Binding-site contacts:
Ligand atom O4' contacts residue VAL199 of chain 1.F at 3.5 Å.
Ligand atom O41 contacts residue THR135 of chain 1.F at 2.9 Å (h-bond).
Ligand atom N3 contacts residue VAL199 of chain 1.F at 3.2 Å.
Ligand atom O2A contacts residue ARG305 of chain 1.F at 2.8 Å (salt-bridge).
Ligand atom C3' contacts residue ARG227 of chain 1.F at 3.4 Å.
Ligand atom C8 contacts residue ASN222 of chain 1.F at 3.4 Å.
Ligand atom O2' contacts residue GLU308 of chain 1.F at 2.6 Å (salt-bridge).
Ligand atom O6 contacts residue LYS202 of chain 1.F at 2.8 Å (salt-bridge).
Ligand atom O3' contacts residue ALA225 of chain 1.F at 3.1 Å.
Ligand atom O3B contacts residue ARG305 of chain 1.F at 3.1 Å (salt-bridge).
Ligand atom O5' contacts residue ARG305 of chain 1.F at 3.5 Å (salt-bridge).
Ligand atom C11 contacts residue ASN188 of chain 1.F at 3.4 Å.
Ligand atom O41 contacts residue NAP1 of chain 1.V at 3.3 Å (h-bond).
Ligand atom O2B contacts residue ARG227 of chain 1.F at 2.9 Å (salt-bridge).
Ligand atom C61 contacts residue THR135 of chain 1.F at 3.3 Å.
Ligand atom O3' contacts residue GLU308 of chain 1.F at 2.4 Å (salt-bridge).
Ligand atom O51 contacts residue ASN188 of chain 1.F at 3.0 Å (h-bond).
Ligand atom O21 contacts residue ARG194 of chain 1.F at 2.7 Å (salt-bridge).
Ligand atom O31 contacts residue SER92 of chain 1.F at 2.7 Å (h-bond).
Ligand atom C61 contacts residue ASP136 of chain 1.F at 3.5 Å.
Ligand atom C11 contacts residue ARG194 of chain 1.F at 3.4 Å.
Ligand atom O6A contacts residue ASN188 of chain 1.F at 3.5 Å (h-bond).
Ligand atom O3' contacts residue ARG227 of chain 1.F at 2.8 Å (salt-bridge).
Ligand atom O4' contacts residue VAL261 of chain 1.F at 3.5 Å.
Ligand atom C4 contacts residue VAL199 of chain 1.F at 3.5 Å (hydrophobic).
Ligand atom N2 contacts residue VAL199 of chain 1.F at 3.4 Å (h-bond).
Ligand atom O1A contacts residue PHE198 of chain 1.F at 3.2 Å.
Ligand atom N2 contacts residue PHE198 of chain 1.F at 3.5 Å.
Ligand atom O2' contacts residue ARG305 of chain 1.F at 3.5 Å (salt-bridge).
Ligand atom O1A contacts residue VAL199 of chain 1.F at 2.8 Å (h-bond).
Ligand atom O3B contacts residue VAL94 of chain 1.F at 3.4 Å.
Ligand atom C21 contacts residue PHE198 of chain 1.F at 3.5 Å (hydrophobic).
Ligand atom O41 contacts residue TYR159 of chain 1.F at 2.5 Å (h-bond).
Ligand atom C3' contacts residue GLU308 of chain 1.F at 3.2 Å.
Ligand atom C21 contacts residue ARG194 of chain 1.F at 3.5 Å.
Ligand atom O2B contacts residue ASN188 of chain 1.F at 2.8 Å (h-bond).
Ligand atom N2 contacts residue ASN197 of chain 1.F at 3.0 Å (h-bond).
Ligand atom C31 contacts residue SER92 of chain 1.F at 3.4 Å.
Ligand atom N7 contacts residue GLY221 of chain 1.F at 2.9 Å (h-bond).
Ligand atom C2' contacts residue GLU308 of chain 1.F at 3.4 Å.

The protein below binds the small molecule below.
Small molecule (SMILES): Nc1nc2c(ncn2[C@@H]2O[C@H](CO[P](=O)(O)O[P](=O)(O)O[C@H]3O[C@H](CO)[C@@H](O)[C@H](O)[C@@H]3O)[C@@H](O)[C@H]2O)c(=O)[nH]1

Sequence of chain 1.F:
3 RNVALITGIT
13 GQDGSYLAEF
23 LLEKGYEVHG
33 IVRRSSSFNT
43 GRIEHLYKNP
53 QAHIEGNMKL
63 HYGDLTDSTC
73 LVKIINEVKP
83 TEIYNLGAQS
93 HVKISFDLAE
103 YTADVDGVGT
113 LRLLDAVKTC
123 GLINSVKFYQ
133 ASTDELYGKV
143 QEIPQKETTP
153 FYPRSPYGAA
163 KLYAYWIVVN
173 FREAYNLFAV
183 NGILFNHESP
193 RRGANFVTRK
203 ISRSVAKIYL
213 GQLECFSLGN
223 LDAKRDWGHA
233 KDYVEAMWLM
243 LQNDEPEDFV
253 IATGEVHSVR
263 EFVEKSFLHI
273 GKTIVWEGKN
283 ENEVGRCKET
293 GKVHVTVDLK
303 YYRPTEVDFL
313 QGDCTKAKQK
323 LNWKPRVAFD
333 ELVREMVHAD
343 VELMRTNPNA